Sequence of chain 1.B:
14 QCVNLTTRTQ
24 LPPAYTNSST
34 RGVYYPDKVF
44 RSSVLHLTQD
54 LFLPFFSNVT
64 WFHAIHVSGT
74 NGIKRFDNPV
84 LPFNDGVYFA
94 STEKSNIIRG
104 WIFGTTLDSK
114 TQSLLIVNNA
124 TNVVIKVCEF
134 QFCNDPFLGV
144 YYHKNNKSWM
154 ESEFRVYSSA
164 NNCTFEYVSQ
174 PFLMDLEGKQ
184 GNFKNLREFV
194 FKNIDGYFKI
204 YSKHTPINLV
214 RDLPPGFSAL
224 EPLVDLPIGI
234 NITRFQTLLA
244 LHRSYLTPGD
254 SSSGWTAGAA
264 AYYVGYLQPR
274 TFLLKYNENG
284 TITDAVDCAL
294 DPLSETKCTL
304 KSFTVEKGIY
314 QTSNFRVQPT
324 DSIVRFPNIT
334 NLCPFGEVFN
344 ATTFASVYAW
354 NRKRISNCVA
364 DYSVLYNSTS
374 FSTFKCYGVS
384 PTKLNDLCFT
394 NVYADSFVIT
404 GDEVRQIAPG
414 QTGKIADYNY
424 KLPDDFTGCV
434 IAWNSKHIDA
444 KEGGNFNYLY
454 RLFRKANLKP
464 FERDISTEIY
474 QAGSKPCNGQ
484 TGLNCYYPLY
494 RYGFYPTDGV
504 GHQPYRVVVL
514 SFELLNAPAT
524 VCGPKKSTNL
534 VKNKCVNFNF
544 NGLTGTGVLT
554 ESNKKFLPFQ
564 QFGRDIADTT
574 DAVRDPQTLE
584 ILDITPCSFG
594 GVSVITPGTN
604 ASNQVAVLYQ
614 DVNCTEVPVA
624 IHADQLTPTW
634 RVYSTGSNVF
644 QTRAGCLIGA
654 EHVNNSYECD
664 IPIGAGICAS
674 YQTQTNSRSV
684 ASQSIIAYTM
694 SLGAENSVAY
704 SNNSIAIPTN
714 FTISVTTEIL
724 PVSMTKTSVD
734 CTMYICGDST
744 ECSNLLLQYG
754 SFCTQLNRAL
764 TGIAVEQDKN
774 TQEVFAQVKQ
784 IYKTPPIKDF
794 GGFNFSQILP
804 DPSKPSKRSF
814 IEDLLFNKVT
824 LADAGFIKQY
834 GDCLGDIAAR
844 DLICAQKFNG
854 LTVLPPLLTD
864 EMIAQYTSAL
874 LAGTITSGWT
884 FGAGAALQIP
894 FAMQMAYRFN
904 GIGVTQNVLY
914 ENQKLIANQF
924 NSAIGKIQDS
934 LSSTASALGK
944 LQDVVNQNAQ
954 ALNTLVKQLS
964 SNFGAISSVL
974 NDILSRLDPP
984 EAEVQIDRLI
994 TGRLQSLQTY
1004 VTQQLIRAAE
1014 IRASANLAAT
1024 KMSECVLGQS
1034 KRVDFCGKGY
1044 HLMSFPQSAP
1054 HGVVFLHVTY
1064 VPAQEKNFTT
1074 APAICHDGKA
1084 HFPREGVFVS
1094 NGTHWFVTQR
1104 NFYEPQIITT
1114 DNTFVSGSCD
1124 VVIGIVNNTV

Binding-site contacts:
Ligand atom C8 contacts residue SER371 of chain 1.B at 3.3 Å.
Ligand atom C3 contacts residue ASN343 of chain 1.B at 3.8 Å.
Ligand atom N2 contacts residue ASN343 of chain 1.B at 2.8 Å (h-bond).
Ligand atom O5 contacts residue ASN343 of chain 1.B at 2.4 Å (h-bond).
Ligand atom C1 contacts residue ASN343 of chain 1.B at 1.4 Å.
Ligand atom C8 contacts residue ASN343 of chain 1.B at 4.4 Å.
Ligand atom C2 contacts residue ASN343 of chain 1.B at 2.4 Å.
Ligand atom C4 contacts residue ASN343 of chain 1.B at 4.2 Å.
Ligand atom O7 contacts residue SER371 of chain 1.B at 3.8 Å.
Ligand atom O7 contacts residue ASN343 of chain 1.B at 3.6 Å (h-bond).
Ligand atom C7 contacts residue ASN343 of chain 1.B at 3.4 Å.
Ligand atom C5 contacts residue ASN343 of chain 1.B at 3.7 Å.
Ligand atom C7 contacts residue SER371 of chain 1.B at 4.0 Å.

A protein and the small-molecule ligand that binds it are described below.
Small molecule (SMILES): CC(=O)N[C@@H]1[C@@H](O)[C@H](O)[C@@H](CO)O[C@H]1O